A protein and the small-molecule ligand that binds it are described below.
Small molecule (SMILES): O=C(O)c1cnn(-c2ccccc2)c1OCCCc1c[nH]c2ccccc12

Binding-site contacts:
Ligand atom N17 contacts residue HIS19 of chain 5.A at 3.3 Å.
Ligand atom O26 contacts residue SER128 of chain 5.A at 3.8 Å.
Ligand atom O26 contacts residue SER129 of chain 5.A at 2.9 Å (h-bond).
Ligand atom C03 contacts residue GLY90 of chain 5.A at 3.7 Å.
Ligand atom C20 contacts residue VAL127 of chain 5.A at 3.5 Å (hydrophobic).
Ligand atom N07 contacts residue PRO9 of chain 5.A at 2.8 Å (h-bond).
Ligand atom N18 contacts residue VAL127 of chain 5.A at 3.7 Å.
Ligand atom C20 contacts residue ARG92 of chain 5.A at 3.8 Å.
Ligand atom C05 contacts residue PRO9 of chain 5.A at 3.7 Å (hydrophobic).
Ligand atom C10 contacts residue GLY90 of chain 5.A at 3.5 Å.
Ligand atom N18 contacts residue THR16 of chain 5.A at 3.8 Å.
Ligand atom C23 contacts residue GLY18 of chain 5.A at 3.3 Å.
Ligand atom C15 contacts residue HIS19 of chain 5.A at 3.7 Å.
Ligand atom C14 contacts residue VAL127 of chain 5.A at 3.7 Å (hydrophobic).
Ligand atom O13 contacts residue ARG92 of chain 5.A at 3.4 Å (salt-bridge).
Ligand atom C03 contacts residue LYS89 of chain 5.A at 3.8 Å.
Ligand atom N17 contacts residue THR16 of chain 5.A at 2.9 Å (h-bond).
Ligand atom C24 contacts residue GLY18 of chain 5.A at 3.6 Å.
Ligand atom C16 contacts residue SER128 of chain 5.A at 3.7 Å.
Ligand atom C20 contacts residue TYR124 of chain 5.A at 3.6 Å (hydrophobic).
Ligand atom C04 contacts residue LYS89 of chain 5.A at 3.8 Å.
Ligand atom C21 contacts residue TYR124 of chain 5.A at 3.4 Å (hydrophobic).
Ligand atom C01 contacts residue GLY90 of chain 5.A at 3.5 Å.
Ligand atom C22 contacts residue GLY18 of chain 5.A at 3.7 Å.
Ligand atom C23 contacts residue ILE22 of chain 5.A at 3.8 Å (hydrophobic).
Ligand atom C01 contacts residue HIS19 of chain 5.A at 3.7 Å.
Ligand atom C15 contacts residue SER129 of chain 5.A at 3.7 Å.
Ligand atom C04 contacts residue PRO9 of chain 5.A at 3.5 Å (hydrophobic).
Ligand atom C02 contacts residue GLY90 of chain 5.A at 3.1 Å.
Ligand atom C15 contacts residue SER128 of chain 5.A at 3.7 Å.
Ligand atom N18 contacts residue HIS19 of chain 5.A at 3.8 Å.
Ligand atom C21 contacts residue THR120 of chain 5.A at 3.3 Å.
Ligand atom C01 contacts residue ILE22 of chain 5.A at 3.7 Å (hydrophobic).
Ligand atom C16 contacts residue HIS19 of chain 5.A at 3.1 Å.
Ligand atom C16 contacts residue THR16 of chain 5.A at 3.5 Å.
Ligand atom C16 contacts residue SER129 of chain 5.A at 3.3 Å.
Ligand atom C24 contacts residue HIS19 of chain 5.A at 3.6 Å.
Ligand atom C25 contacts residue SER129 of chain 5.A at 3.6 Å.
Ligand atom C22 contacts residue THR120 of chain 5.A at 3.4 Å.
Ligand atom C11 contacts residue GLY90 of chain 5.A at 3.7 Å.

Sequence of chain 5.A:
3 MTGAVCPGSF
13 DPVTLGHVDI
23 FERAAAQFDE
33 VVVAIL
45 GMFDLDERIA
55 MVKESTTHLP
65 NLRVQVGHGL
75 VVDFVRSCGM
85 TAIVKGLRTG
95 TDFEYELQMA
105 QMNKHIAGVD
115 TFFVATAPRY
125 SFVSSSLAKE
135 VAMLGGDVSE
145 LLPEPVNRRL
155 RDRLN